Binding-site contacts:
Ligand atom C1 contacts residue GLU86 of chain 1.A at 3.3 Å.
Ligand atom C20 contacts residue GLN90 of chain 1.A at 3.9 Å.
Ligand atom N2 contacts residue LEU88 of chain 1.A at 3.0 Å (h-bond).
Ligand atom N12 contacts residue VAL23 of chain 1.A at 3.5 Å.
Ligand atom N2 contacts residue ALA36 of chain 1.A at 4.0 Å.
Ligand atom N2 contacts residue LEU139 of chain 1.A at 3.8 Å.
Ligand atom C1 contacts residue LEU88 of chain 1.A at 3.8 Å (hydrophobic).
Ligand atom C14 contacts residue ILE15 of chain 1.A at 3.6 Å (hydrophobic).
Ligand atom O23 contacts residue LYS38 of chain 1.A at 3.4 Å (salt-bridge).
Ligand atom C20 contacts residue HIS89 of chain 1.A at 3.5 Å.
Ligand atom C21 contacts residue LEU88 of chain 1.A at 3.4 Å (hydrophobic).
Ligand atom N4 contacts residue ILE15 of chain 1.A at 3.8 Å.
Ligand atom N4 contacts residue LEU139 of chain 1.A at 3.7 Å.
Ligand atom C6 contacts residue LEU139 of chain 1.A at 3.5 Å (hydrophobic).
Ligand atom C21 contacts residue GLN90 of chain 1.A at 3.9 Å.
Ligand atom C18 contacts residue GLN90 of chain 1.A at 4.0 Å.
Ligand atom C5 contacts residue LEU139 of chain 1.A at 3.5 Å (hydrophobic).
Ligand atom C19 contacts residue GLN90 of chain 1.A at 3.9 Å.
Ligand atom N15 contacts residue LEU88 of chain 1.A at 2.8 Å (h-bond).
Ligand atom O24 contacts residue GLU56 of chain 1.A at 3.9 Å.
Ligand atom O24 contacts residue LYS38 of chain 1.A at 2.8 Å (salt-bridge).
Ligand atom C3 contacts residue LEU88 of chain 1.A at 3.7 Å (hydrophobic).
Ligand atom C21 contacts residue HIS89 of chain 1.A at 3.5 Å.
Ligand atom N11 contacts residue VAL23 of chain 1.A at 3.9 Å.
Ligand atom C3 contacts residue LEU139 of chain 1.A at 3.8 Å (hydrophobic).
Ligand atom C8 contacts residue VAL69 of chain 1.A at 4.0 Å (hydrophobic).
Ligand atom C1 contacts residue LEU139 of chain 1.A at 3.6 Å (hydrophobic).
Ligand atom O24 contacts residue ASP150 of chain 1.A at 3.8 Å.
Ligand atom C5 contacts residue ALA36 of chain 1.A at 3.6 Å (hydrophobic).
Ligand atom C3 contacts residue ILE15 of chain 1.A at 3.8 Å (hydrophobic).
Ligand atom C13 contacts residue VAL23 of chain 1.A at 3.8 Å (hydrophobic).
Ligand atom N15 contacts residue ILE15 of chain 1.A at 3.8 Å.
Ligand atom C8 contacts residue PHE85 of chain 1.A at 3.5 Å (hydrophobic).
Ligand atom C17 contacts residue LEU139 of chain 1.A at 3.9 Å (hydrophobic).
Ligand atom C1 contacts residue ALA36 of chain 1.A at 3.5 Å (hydrophobic).
Ligand atom O23 contacts residue ASP150 of chain 1.A at 3.5 Å (salt-bridge).
Ligand atom C16 contacts residue LEU88 of chain 1.A at 3.5 Å (hydrophobic).
Ligand atom N2 contacts residue PHE87 of chain 1.A at 4.0 Å.
Ligand atom C18 contacts residue ASP91 of chain 1.A at 3.8 Å.
Ligand atom C22 contacts residue LYS38 of chain 1.A at 3.4 Å.

This small molecule binds to this protein.
Small molecule (SMILES): Cn1nc(C(=O)O)c2c1-c1nc(Nc3ccccc3)ncc1CC2

Sequence of chain 1.A:
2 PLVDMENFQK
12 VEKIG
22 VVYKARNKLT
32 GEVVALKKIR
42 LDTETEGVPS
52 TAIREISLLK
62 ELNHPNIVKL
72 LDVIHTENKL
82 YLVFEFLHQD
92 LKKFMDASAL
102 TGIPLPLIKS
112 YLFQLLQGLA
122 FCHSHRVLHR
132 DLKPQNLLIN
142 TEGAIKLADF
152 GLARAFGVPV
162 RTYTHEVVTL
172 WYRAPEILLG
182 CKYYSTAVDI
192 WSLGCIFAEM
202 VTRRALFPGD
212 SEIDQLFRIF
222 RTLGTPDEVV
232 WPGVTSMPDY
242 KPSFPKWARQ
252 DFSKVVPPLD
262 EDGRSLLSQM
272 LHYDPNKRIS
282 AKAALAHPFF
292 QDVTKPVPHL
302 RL